Binding-site contacts:
Ligand atom O7 contacts residue ASN199 of chain 1.B at 4.5 Å.
Ligand atom C5 contacts residue ASN199 of chain 1.B at 3.7 Å.
Ligand atom C1 contacts residue ARG226 of chain 1.B at 3.5 Å.
Ligand atom O5 contacts residue ASN199 of chain 1.B at 2.4 Å (h-bond).
Ligand atom C3 contacts residue ASN199 of chain 1.B at 3.8 Å.
Ligand atom O4 contacts residue ARG226 of chain 1.B at 4.4 Å.
Ligand atom C2 contacts residue ARG226 of chain 1.B at 4.1 Å.
Ligand atom C6 contacts residue THR201 of chain 1.B at 4.1 Å.
Ligand atom O5 contacts residue ARG226 of chain 1.B at 3.8 Å.
Ligand atom O5 contacts residue THR201 of chain 1.B at 4.0 Å.
Ligand atom N2 contacts residue VAL195 of chain 1.B at 4.3 Å.
Ligand atom N2 contacts residue ASN199 of chain 1.B at 2.9 Å (h-bond).
Ligand atom C4 contacts residue ASN199 of chain 1.B at 4.2 Å.
Ligand atom C7 contacts residue VAL195 of chain 1.B at 4.2 Å (hydrophobic).
Ligand atom C1 contacts residue ASN199 of chain 1.B at 1.4 Å.
Ligand atom C8 contacts residue ASN199 of chain 1.B at 3.9 Å.
Ligand atom C2 contacts residue ASN199 of chain 1.B at 2.5 Å.
Ligand atom C4 contacts residue ARG226 of chain 1.B at 4.1 Å.
Ligand atom C5 contacts residue ARG226 of chain 1.B at 3.4 Å.
Ligand atom C3 contacts residue ARG226 of chain 1.B at 3.8 Å.
Ligand atom C1 contacts residue ASN72 of chain 1.B at 4.5 Å.
Ligand atom N2 contacts residue ARG226 of chain 1.B at 4.4 Å.
Ligand atom O7 contacts residue VAL195 of chain 1.B at 3.4 Å.
Ligand atom C7 contacts residue ASN199 of chain 1.B at 3.6 Å.

Sequence of chain 1.B:
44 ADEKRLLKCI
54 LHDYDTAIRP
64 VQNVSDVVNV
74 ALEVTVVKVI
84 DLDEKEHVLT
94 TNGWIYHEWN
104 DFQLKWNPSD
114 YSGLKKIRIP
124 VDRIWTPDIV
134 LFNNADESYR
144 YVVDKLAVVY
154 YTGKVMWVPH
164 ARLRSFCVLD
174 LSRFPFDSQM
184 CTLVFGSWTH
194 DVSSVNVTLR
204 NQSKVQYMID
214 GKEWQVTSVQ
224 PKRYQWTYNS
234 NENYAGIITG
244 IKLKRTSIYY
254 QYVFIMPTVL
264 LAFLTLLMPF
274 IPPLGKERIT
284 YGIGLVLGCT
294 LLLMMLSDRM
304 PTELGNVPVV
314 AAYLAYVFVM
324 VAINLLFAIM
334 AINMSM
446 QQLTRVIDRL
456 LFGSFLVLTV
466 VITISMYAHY

The protein below binds the small molecule below.
Small molecule (SMILES): CC(=O)N[C@@H]1[C@@H](O)[C@H](O)[C@@H](CO)O[C@H]1O